This small molecule binds to this protein.
Small molecule (SMILES): CC(=O)N[C@H]1[C@H](O[C@H]2[C@H](O)[C@@H](NC(C)=O)CO[C@@H]2CO[C@@H]2O[C@@H](C)[C@@H](O)[C@@H](O)[C@@H]2O)O[C@H](CO)[C@@H](O)[C@@H]1O

Binding-site contacts:
Ligand atom O2 contacts residue TRP129 of chain 1.C at 4.2 Å.
Ligand atom C6 contacts residue PHE128 of chain 1.C at 4.2 Å (hydrophobic).
Ligand atom C3 contacts residue ASN165 of chain 1.C at 3.8 Å.
Ligand atom C1 contacts residue ASN165 of chain 1.C at 1.4 Å.
Ligand atom O7 contacts residue GLY130 of chain 1.C at 3.3 Å.
Ligand atom C7 contacts residue ASN165 of chain 1.C at 3.1 Å.
Ligand atom C6 contacts residue GLY130 of chain 1.C at 3.3 Å.
Ligand atom C2 contacts residue TRP129 of chain 1.C at 4.0 Å (hydrophobic).
Ligand atom C6 contacts residue LEU164 of chain 1.C at 4.1 Å (hydrophobic).
Ligand atom O3 contacts residue THR131 of chain 1.C at 3.7 Å.
Ligand atom C3 contacts residue THR131 of chain 1.C at 3.9 Å.
Ligand atom C2 contacts residue ASN165 of chain 1.C at 2.5 Å.
Ligand atom C3 contacts residue GLY130 of chain 1.C at 3.8 Å.
Ligand atom O4 contacts residue THR131 of chain 1.C at 3.7 Å.
Ligand atom O7 contacts residue ASN165 of chain 1.C at 2.9 Å (h-bond).
Ligand atom C4 contacts residue SER114 of chain 1.C at 4.0 Å.
Ligand atom O4 contacts residue TRP129 of chain 1.C at 3.8 Å.
Ligand atom C7 contacts residue GLN161 of chain 1.C at 3.6 Å.
Ligand atom C2 contacts residue GLN161 of chain 1.C at 3.8 Å.
Ligand atom N2 contacts residue ASN165 of chain 1.C at 3.0 Å (h-bond).
Ligand atom C5 contacts residue GLY130 of chain 1.C at 4.0 Å.
Ligand atom C8 contacts residue GLN161 of chain 1.C at 3.4 Å.
Ligand atom O4 contacts residue GLY130 of chain 1.C at 3.6 Å.
Ligand atom O5 contacts residue THR131 of chain 1.C at 3.8 Å.
Ligand atom O5 contacts residue GLY130 of chain 1.C at 3.1 Å (h-bond).
Ligand atom C5 contacts residue ASN165 of chain 1.C at 3.5 Å.
Ligand atom C7 contacts residue GLY130 of chain 1.C at 3.8 Å.
Ligand atom C3 contacts residue SER114 of chain 1.C at 4.2 Å.
Ligand atom C5 contacts residue ASN165 of chain 1.C at 3.7 Å.
Ligand atom C3 contacts residue GLN161 of chain 1.C at 3.7 Å.
Ligand atom C4 contacts residue GLY130 of chain 1.C at 4.0 Å.
Ligand atom O4 contacts residue SER114 of chain 1.C at 3.4 Å (h-bond).
Ligand atom C4 contacts residue ASN165 of chain 1.C at 4.0 Å.
Ligand atom O5 contacts residue ASN165 of chain 1.C at 2.4 Å (h-bond).
Ligand atom C1 contacts residue GLY130 of chain 1.C at 4.1 Å.
Ligand atom O3 contacts residue SER114 of chain 1.C at 3.2 Å (h-bond).
Ligand atom O3 contacts residue GLN161 of chain 1.C at 3.7 Å.
Ligand atom C5 contacts residue GLY130 of chain 1.C at 3.8 Å.
Ligand atom C6 contacts residue ASN165 of chain 1.C at 3.4 Å.
Ligand atom N2 contacts residue GLN161 of chain 1.C at 2.9 Å (h-bond).

Sequence of chain 1.C:
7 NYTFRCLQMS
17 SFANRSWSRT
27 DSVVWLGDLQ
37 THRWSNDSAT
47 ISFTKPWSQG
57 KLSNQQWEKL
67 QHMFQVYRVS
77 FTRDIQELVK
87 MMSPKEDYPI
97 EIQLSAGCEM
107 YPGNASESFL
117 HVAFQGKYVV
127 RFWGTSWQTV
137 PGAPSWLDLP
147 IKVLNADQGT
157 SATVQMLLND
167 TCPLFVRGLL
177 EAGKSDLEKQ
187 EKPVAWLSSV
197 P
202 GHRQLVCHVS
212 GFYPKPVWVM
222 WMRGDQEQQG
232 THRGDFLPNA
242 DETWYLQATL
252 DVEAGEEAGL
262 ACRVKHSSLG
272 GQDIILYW